Binding-site contacts:
Ligand atom C2 contacts residue ASN591 of chain 1.A at 2.5 Å.
Ligand atom C1 contacts residue ASN591 of chain 1.A at 1.4 Å.
Ligand atom C3 contacts residue ASN591 of chain 1.A at 3.9 Å.
Ligand atom C8 contacts residue THR592 of chain 1.A at 3.5 Å.
Ligand atom O7 contacts residue ASN591 of chain 1.A at 4.4 Å.
Ligand atom N2 contacts residue ASN591 of chain 1.A at 2.6 Å (h-bond).
Ligand atom O7 contacts residue THR592 of chain 1.A at 3.4 Å.
Ligand atom C8 contacts residue GLY589 of chain 1.A at 3.5 Å.
Ligand atom N2 contacts residue THR592 of chain 1.A at 4.3 Å.
Ligand atom C5 contacts residue ASN591 of chain 1.A at 3.6 Å.
Ligand atom C8 contacts residue ASN591 of chain 1.A at 3.7 Å.
Ligand atom C7 contacts residue THR592 of chain 1.A at 3.6 Å.
Ligand atom O5 contacts residue ASN591 of chain 1.A at 2.3 Å (h-bond).
Ligand atom C4 contacts residue ASN591 of chain 1.A at 4.2 Å.
Ligand atom C7 contacts residue ASN591 of chain 1.A at 3.5 Å.

This small molecule binds to this protein.
Small molecule (SMILES): CC(=O)N[C@@H]1[C@@H](O)[C@H](O)[C@@H](CO)O[C@H]1O

Sequence of chain 1.A:
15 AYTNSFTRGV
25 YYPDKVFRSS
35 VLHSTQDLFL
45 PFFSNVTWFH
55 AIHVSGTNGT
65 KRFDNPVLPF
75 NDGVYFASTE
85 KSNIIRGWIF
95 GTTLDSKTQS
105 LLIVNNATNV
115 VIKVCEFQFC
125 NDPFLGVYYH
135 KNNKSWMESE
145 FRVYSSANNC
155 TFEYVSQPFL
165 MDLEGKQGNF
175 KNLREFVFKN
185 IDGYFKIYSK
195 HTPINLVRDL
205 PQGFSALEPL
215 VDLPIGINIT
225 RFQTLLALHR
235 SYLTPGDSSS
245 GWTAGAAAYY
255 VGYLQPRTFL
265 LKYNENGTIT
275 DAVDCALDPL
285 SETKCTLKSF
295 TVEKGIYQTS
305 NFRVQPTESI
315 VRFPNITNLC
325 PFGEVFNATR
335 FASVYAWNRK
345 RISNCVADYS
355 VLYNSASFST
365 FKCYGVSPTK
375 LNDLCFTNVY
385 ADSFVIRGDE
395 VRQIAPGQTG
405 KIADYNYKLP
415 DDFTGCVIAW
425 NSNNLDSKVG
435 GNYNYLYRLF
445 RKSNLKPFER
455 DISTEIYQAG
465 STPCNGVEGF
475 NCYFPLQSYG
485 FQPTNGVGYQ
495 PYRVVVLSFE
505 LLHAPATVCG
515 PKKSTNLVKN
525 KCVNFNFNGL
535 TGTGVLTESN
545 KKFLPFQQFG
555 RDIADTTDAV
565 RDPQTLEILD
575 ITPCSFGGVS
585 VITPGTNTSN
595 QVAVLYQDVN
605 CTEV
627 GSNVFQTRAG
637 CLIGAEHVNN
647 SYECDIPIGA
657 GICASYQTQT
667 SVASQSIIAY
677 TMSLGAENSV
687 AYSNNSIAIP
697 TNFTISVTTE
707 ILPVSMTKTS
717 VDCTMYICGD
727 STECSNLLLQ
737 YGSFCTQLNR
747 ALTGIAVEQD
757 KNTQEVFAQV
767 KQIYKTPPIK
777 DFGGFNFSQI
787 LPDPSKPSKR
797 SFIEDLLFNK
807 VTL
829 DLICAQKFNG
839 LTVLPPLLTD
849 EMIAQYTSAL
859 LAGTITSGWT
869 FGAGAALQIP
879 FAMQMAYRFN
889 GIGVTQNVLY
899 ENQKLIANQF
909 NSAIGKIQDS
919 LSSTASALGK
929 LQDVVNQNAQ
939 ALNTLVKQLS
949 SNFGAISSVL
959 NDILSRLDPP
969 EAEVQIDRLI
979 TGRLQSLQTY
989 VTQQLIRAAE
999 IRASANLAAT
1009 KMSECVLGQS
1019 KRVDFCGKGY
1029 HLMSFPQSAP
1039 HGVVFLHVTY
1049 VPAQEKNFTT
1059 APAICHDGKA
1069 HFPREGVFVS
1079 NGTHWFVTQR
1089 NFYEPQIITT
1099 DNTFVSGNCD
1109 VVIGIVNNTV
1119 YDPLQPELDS